A small-molecule ligand and the protein it binds are described below.
Small molecule (SMILES): NC(=O)c1ccc[n+]([C@@H]2O[C@H](COP(=O)(O)O)[C@@H](O)[C@H]2O)c1

Sequence of chain 1.A:
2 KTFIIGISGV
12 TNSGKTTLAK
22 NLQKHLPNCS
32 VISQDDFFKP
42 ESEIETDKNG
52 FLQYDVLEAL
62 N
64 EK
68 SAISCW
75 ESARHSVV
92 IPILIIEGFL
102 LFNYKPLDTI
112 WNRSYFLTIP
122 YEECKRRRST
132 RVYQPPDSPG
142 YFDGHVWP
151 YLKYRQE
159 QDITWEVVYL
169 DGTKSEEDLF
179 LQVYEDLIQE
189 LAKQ

Binding-site contacts:
Ligand atom O1P contacts residue THR12 of chain 1.A at 3.7 Å.
Ligand atom N7 contacts residue PHE39 of chain 1.A at 3.0 Å.
Ligand atom C3R contacts residue PHE100 of chain 1.A at 3.8 Å (hydrophobic).
Ligand atom P contacts residue ASP36 of chain 1.A at 3.7 Å.
Ligand atom C5 contacts residue TYR55 of chain 1.A at 3.6 Å (hydrophobic).
Ligand atom C4 contacts residue TYR55 of chain 1.A at 3.5 Å (hydrophobic).
Ligand atom C2 contacts residue TYR134 of chain 1.A at 3.8 Å (hydrophobic).
Ligand atom C4 contacts residue GLN135 of chain 1.A at 3.2 Å.
Ligand atom N1 contacts residue TYR134 of chain 1.A at 3.5 Å.
Ligand atom C3R contacts residue ASP56 of chain 1.A at 3.5 Å.
Ligand atom C2R contacts residue ASP56 of chain 1.A at 3.4 Å.
Ligand atom O7 contacts residue GLN135 of chain 1.A at 3.6 Å.
Ligand atom O3R contacts residue THR12 of chain 1.A at 3.8 Å.
Ligand atom O1P contacts residue LYS16 of chain 1.A at 2.8 Å (salt-bridge).
Ligand atom C1R contacts residue TYR134 of chain 1.A at 3.5 Å (hydrophobic).
Ligand atom O1P contacts residue ASN13 of chain 1.A at 3.8 Å.
Ligand atom C7 contacts residue PHE39 of chain 1.A at 3.7 Å (hydrophobic).
Ligand atom O2R contacts residue ASP56 of chain 1.A at 2.6 Å (salt-bridge).
Ligand atom O3R contacts residue ARG129 of chain 1.A at 2.9 Å (salt-bridge).
Ligand atom O1P contacts residue PHE100 of chain 1.A at 3.6 Å.
Ligand atom O1P contacts residue PO41 of chain 1.B at 3.7 Å.
Ligand atom C1R contacts residue ARG129 of chain 1.A at 3.7 Å.
Ligand atom C2 contacts residue PHE39 of chain 1.A at 3.7 Å (hydrophobic).
Ligand atom O4R contacts residue TYR134 of chain 1.A at 3.1 Å.
Ligand atom O5R contacts residue ASP36 of chain 1.A at 3.3 Å (salt-bridge).
Ligand atom O2P contacts residue ARG132 of chain 1.A at 3.3 Å (salt-bridge).
Ligand atom O3P contacts residue PO41 of chain 1.B at 3.6 Å (h-bond).
Ligand atom C4R contacts residue ARG129 of chain 1.A at 3.7 Å.
Ligand atom O3P contacts residue TYR134 of chain 1.A at 2.7 Å (h-bond).
Ligand atom C3R contacts residue ARG129 of chain 1.A at 3.7 Å.
Ligand atom O2P contacts residue ASP36 of chain 1.A at 2.9 Å (salt-bridge).
Ligand atom O3P contacts residue ASN13 of chain 1.A at 3.0 Å (h-bond).
Ligand atom P contacts residue PO41 of chain 1.B at 3.5 Å.
Ligand atom O2P contacts residue PO41 of chain 1.B at 2.7 Å (h-bond).
Ligand atom O3P contacts residue ARG132 of chain 1.A at 3.2 Å (salt-bridge).
Ligand atom O3P contacts residue THR12 of chain 1.A at 2.6 Å (h-bond).
Ligand atom C5R contacts residue PHE100 of chain 1.A at 3.8 Å (hydrophobic).
Ligand atom C2R contacts residue ARG129 of chain 1.A at 3.8 Å.
Ligand atom O2R contacts residue ARG129 of chain 1.A at 3.0 Å (salt-bridge).
Ligand atom O3R contacts residue ASP56 of chain 1.A at 2.5 Å (salt-bridge).